Binding-site contacts:
Ligand atom O5 contacts residue LYS71 of chain 1.A at 2.8 Å (salt-bridge).
Ligand atom C4 contacts residue LEU120 of chain 1.A at 3.5 Å (hydrophobic).
Ligand atom C25 contacts residue ASN64 of chain 1.A at 3.7 Å.
Ligand atom O9 contacts residue ASN119 of chain 1.A at 3.3 Å (h-bond).
Ligand atom C3 contacts residue PHE151 of chain 1.A at 3.8 Å (hydrophobic).
Ligand atom O7 contacts residue ASN64 of chain 1.A at 2.8 Å (h-bond).
Ligand atom C22 contacts residue LEU120 of chain 1.A at 3.8 Å (hydrophobic).
Ligand atom C23 contacts residue PHE151 of chain 1.A at 3.5 Å (hydrophobic).
Ligand atom O4 contacts residue THR197 of chain 1.A at 3.5 Å (h-bond).
Ligand atom C27 contacts residue ASP115 of chain 1.A at 3.5 Å.
Ligand atom C27 contacts residue ASN119 of chain 1.A at 3.3 Å.
Ligand atom C26 contacts residue ALA68 of chain 1.A at 3.7 Å (hydrophobic).
Ligand atom C15 contacts residue ASN119 of chain 1.A at 3.6 Å.
Ligand atom O1 contacts residue PHE151 of chain 1.A at 2.7 Å (h-bond).
Ligand atom O4 contacts residue ALA68 of chain 1.A at 3.4 Å.
Ligand atom C22 contacts residue ASN119 of chain 1.A at 3.1 Å.
Ligand atom N3 contacts residue VAL199 of chain 1.A at 3.2 Å.
Ligand atom N1 contacts residue GLY148 of chain 1.A at 3.1 Å (h-bond).
Ligand atom C14 contacts residue LYS71 of chain 1.A at 3.5 Å.
Ligand atom C10 contacts residue LYS71 of chain 1.A at 3.6 Å.
Ligand atom C26 contacts residue ILE109 of chain 1.A at 3.6 Å (hydrophobic).
Ligand atom O1 contacts residue VAL149 of chain 1.A at 3.1 Å.
Ligand atom C1 contacts residue GLY148 of chain 1.A at 3.4 Å.
Ligand atom O1 contacts residue GLY148 of chain 1.A at 3.4 Å (h-bond).
Ligand atom O3 contacts residue ASN64 of chain 1.A at 3.7 Å.
Ligand atom O1 contacts residue GLY150 of chain 1.A at 3.1 Å (h-bond).
Ligand atom C21 contacts residue LYS125 of chain 1.A at 3.2 Å.
Ligand atom N2 contacts residue SER65 of chain 1.A at 3.6 Å.
Ligand atom C28 contacts residue ASP67 of chain 1.A at 2.9 Å.
Ligand atom N2 contacts residue ASP106 of chain 1.A at 2.8 Å (salt-bridge).
Ligand atom N2 contacts residue ASN64 of chain 1.A at 3.8 Å.
Ligand atom C2 contacts residue PHE151 of chain 1.A at 3.5 Å (hydrophobic).
Ligand atom O6 contacts residue ASN119 of chain 1.A at 3.3 Å (h-bond).
Ligand atom C11 contacts residue LYS71 of chain 1.A at 3.7 Å.
Ligand atom O7 contacts residue PHE151 of chain 1.A at 3.5 Å.
Ligand atom C26 contacts residue LYS71 of chain 1.A at 3.6 Å.
Ligand atom C20 contacts residue GLY148 of chain 1.A at 3.8 Å.
Ligand atom O8 contacts residue ASP67 of chain 1.A at 3.1 Å (salt-bridge).
Ligand atom C1 contacts residue PHE151 of chain 1.A at 3.6 Å (hydrophobic).
Ligand atom C19 contacts residue ASN64 of chain 1.A at 3.6 Å.

Sequence of chain 1.A:
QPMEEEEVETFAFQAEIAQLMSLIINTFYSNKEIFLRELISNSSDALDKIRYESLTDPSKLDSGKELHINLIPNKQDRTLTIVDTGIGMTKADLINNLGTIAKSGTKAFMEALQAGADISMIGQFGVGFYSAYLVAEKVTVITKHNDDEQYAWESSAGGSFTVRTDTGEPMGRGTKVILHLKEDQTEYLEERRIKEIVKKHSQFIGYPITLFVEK

The protein below binds the small molecule below.
Small molecule (SMILES): COc1cc2cc(c1)NC(=O)/C(C)=C/CC[C@H](OC(N)=O)[C@@H](OC(N)=O)/C(C)=C/[C@H](C)[C@@H](OC)[C@@H](OC)COC2